Binding-site contacts:
Ligand atom N2 contacts residue ASN72 of chain 1.B at 2.9 Å (h-bond).
Ligand atom C6 contacts residue MET104 of chain 1.B at 4.1 Å (hydrophobic).
Ligand atom C2 contacts residue ASN72 of chain 1.B at 2.5 Å.
Ligand atom O5 contacts residue MET104 of chain 1.B at 3.4 Å.
Ligand atom C7 contacts residue ASN72 of chain 1.B at 3.2 Å.
Ligand atom C1 contacts residue MET104 of chain 1.B at 4.0 Å (hydrophobic).
Ligand atom C1 contacts residue THR74 of chain 1.B at 3.7 Å.
Ligand atom O5 contacts residue ASN72 of chain 1.B at 2.4 Å (h-bond).
Ligand atom C5 contacts residue ASN72 of chain 1.B at 3.7 Å.
Ligand atom N2 contacts residue THR74 of chain 1.B at 3.9 Å.
Ligand atom C5 contacts residue MET104 of chain 1.B at 4.1 Å (hydrophobic).
Ligand atom C3 contacts residue ASN72 of chain 1.B at 3.8 Å.
Ligand atom C4 contacts residue ASN72 of chain 1.B at 4.2 Å.
Ligand atom C1 contacts residue ASN72 of chain 1.B at 1.4 Å.
Ligand atom C8 contacts residue ASN72 of chain 1.B at 2.9 Å.
Ligand atom O7 contacts residue ASN72 of chain 1.B at 4.0 Å.
Ligand atom C2 contacts residue THR74 of chain 1.B at 4.3 Å.

Sequence of chain 1.B:
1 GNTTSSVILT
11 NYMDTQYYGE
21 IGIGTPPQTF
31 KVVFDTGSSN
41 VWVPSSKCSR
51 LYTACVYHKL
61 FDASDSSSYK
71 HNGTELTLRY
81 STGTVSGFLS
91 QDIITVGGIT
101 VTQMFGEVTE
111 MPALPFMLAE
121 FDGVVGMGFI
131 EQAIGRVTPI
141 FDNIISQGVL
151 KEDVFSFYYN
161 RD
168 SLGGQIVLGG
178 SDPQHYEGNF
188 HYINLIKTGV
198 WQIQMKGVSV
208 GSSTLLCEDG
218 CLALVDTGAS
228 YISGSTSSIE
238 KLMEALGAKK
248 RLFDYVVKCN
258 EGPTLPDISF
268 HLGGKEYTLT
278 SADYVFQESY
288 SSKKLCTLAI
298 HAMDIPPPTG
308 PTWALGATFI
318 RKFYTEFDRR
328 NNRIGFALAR

A protein and the small-molecule ligand that binds it are described below.
Small molecule (SMILES): CC(=O)N[C@@H]1[C@@H](O)[C@H](O)[C@@H](CO)O[C@H]1O